Binding-site contacts:
Ligand atom C5 contacts residue ASN167 of chain 1.E at 3.7 Å.
Ligand atom O5 contacts residue ASN167 of chain 1.E at 3.0 Å (h-bond).
Ligand atom C7 contacts residue ASN205 of chain 1.E at 3.4 Å.
Ligand atom C6 contacts residue ASN167 of chain 1.E at 3.8 Å.
Ligand atom C5 contacts residue ASN205 of chain 1.E at 3.6 Å.
Ligand atom O7 contacts residue ASN205 of chain 1.E at 3.6 Å (h-bond).
Ligand atom C3 contacts residue ASN205 of chain 1.E at 3.8 Å.
Ligand atom C4 contacts residue ASN205 of chain 1.E at 4.2 Å.
Ligand atom C1 contacts residue ASN167 of chain 1.E at 3.7 Å.
Ligand atom C1 contacts residue ASN205 of chain 1.E at 1.4 Å.
Ligand atom C2 contacts residue ASN205 of chain 1.E at 2.4 Å.
Ligand atom N2 contacts residue ASN205 of chain 1.E at 2.9 Å (h-bond).
Ligand atom C8 contacts residue GLU204 of chain 1.E at 4.5 Å.
Ligand atom O5 contacts residue ASN205 of chain 1.E at 2.4 Å (h-bond).

Sequence of chain 1.E:
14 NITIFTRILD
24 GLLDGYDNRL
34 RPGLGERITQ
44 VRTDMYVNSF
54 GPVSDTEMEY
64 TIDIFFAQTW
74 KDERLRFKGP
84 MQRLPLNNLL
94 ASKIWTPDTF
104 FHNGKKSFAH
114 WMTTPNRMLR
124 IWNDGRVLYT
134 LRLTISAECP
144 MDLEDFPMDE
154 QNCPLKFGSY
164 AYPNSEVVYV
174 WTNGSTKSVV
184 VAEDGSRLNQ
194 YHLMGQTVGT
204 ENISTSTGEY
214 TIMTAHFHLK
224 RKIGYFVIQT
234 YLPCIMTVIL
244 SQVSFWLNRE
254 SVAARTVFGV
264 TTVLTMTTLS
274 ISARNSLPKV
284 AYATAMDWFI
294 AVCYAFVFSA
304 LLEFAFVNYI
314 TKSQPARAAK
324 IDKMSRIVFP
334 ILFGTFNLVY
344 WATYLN

A small-molecule ligand and the protein it binds are described below.
Small molecule (SMILES): CC(=O)N[C@@H]1[C@@H](O)[C@H](O)[C@@H](CO)O[C@H]1O